Sequence of chain 1.D:
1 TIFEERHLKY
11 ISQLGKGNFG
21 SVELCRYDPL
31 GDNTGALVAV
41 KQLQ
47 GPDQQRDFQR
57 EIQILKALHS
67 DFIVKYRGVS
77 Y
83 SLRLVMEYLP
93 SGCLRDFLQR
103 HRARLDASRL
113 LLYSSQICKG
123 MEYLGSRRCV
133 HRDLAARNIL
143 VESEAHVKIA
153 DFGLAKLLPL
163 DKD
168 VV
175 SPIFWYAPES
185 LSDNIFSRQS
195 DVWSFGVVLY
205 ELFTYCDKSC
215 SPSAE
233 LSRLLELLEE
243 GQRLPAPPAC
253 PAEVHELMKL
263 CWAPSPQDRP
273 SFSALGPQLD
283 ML

Binding-site contacts:
Ligand atom C6 contacts residue VAL70 of chain 1.D at 3.9 Å (hydrophobic).
Ligand atom C26 contacts residue GLY15 of chain 1.D at 3.8 Å.
Ligand atom N20 contacts residue LEU14 of chain 1.D at 3.4 Å (h-bond).
Ligand atom N14 contacts residue GLY94 of chain 1.D at 3.8 Å.
Ligand atom N17 contacts residue LEU142 of chain 1.D at 3.7 Å.
Ligand atom C15 contacts residue LEU14 of chain 1.D at 3.1 Å (hydrophobic).
Ligand atom C4 contacts residue ALA39 of chain 1.D at 3.3 Å (hydrophobic).
Ligand atom N18 contacts residue LEU14 of chain 1.D at 3.1 Å (h-bond).
Ligand atom N9 contacts residue TYR90 of chain 1.D at 3.5 Å.
Ligand atom C27 contacts residue VAL22 of chain 1.D at 3.7 Å (hydrophobic).
Ligand atom O24 contacts residue CYS95 of chain 1.D at 3.0 Å (h-bond).
Ligand atom N1 contacts residue LEU142 of chain 1.D at 3.6 Å.
Ligand atom C6 contacts residue ALA39 of chain 1.D at 3.7 Å (hydrophobic).
Ligand atom C3 contacts residue LEU142 of chain 1.D at 3.5 Å (hydrophobic).
Ligand atom N9 contacts residue LEU91 of chain 1.D at 3.1 Å (h-bond).
Ligand atom C8 contacts residue TYR90 of chain 1.D at 3.7 Å (hydrophobic).
Ligand atom C13 contacts residue LEU14 of chain 1.D at 3.7 Å (hydrophobic).
Ligand atom C23 contacts residue ASP98 of chain 1.D at 3.2 Å.
Ligand atom C30 contacts residue ARG139 of chain 1.D at 3.8 Å.
Ligand atom C7 contacts residue LEU142 of chain 1.D at 3.8 Å (hydrophobic).
Ligand atom C16 contacts residue LEU14 of chain 1.D at 3.3 Å (hydrophobic).
Ligand atom C6 contacts residue LEU142 of chain 1.D at 3.6 Å (hydrophobic).
Ligand atom O24 contacts residue ASP98 of chain 1.D at 3.0 Å (salt-bridge).
Ligand atom O21 contacts residue ARG97 of chain 1.D at 3.6 Å.
Ligand atom C19 contacts residue LEU14 of chain 1.D at 3.2 Å (hydrophobic).
Ligand atom C4 contacts residue LEU142 of chain 1.D at 3.6 Å (hydrophobic).
Ligand atom O21 contacts residue LEU14 of chain 1.D at 3.9 Å.
Ligand atom C22 contacts residue ASP98 of chain 1.D at 3.6 Å.
Ligand atom C27 contacts residue GLY17 of chain 1.D at 3.4 Å.
Ligand atom C8 contacts residue LEU14 of chain 1.D at 3.9 Å (hydrophobic).
Ligand atom C8 contacts residue LEU91 of chain 1.D at 3.2 Å (hydrophobic).
Ligand atom C2 contacts residue ALA39 of chain 1.D at 3.6 Å (hydrophobic).
Ligand atom C6 contacts residue MET88 of chain 1.D at 3.8 Å (hydrophobic).
Ligand atom C22 contacts residue LEU14 of chain 1.D at 3.7 Å (hydrophobic).
Ligand atom C27 contacts residue LYS16 of chain 1.D at 3.5 Å.
Ligand atom C2 contacts residue LEU142 of chain 1.D at 3.6 Å (hydrophobic).
Ligand atom C10 contacts residue MET88 of chain 1.D at 3.8 Å (hydrophobic).
Ligand atom C12 contacts residue LEU142 of chain 1.D at 3.8 Å (hydrophobic).
Ligand atom C4 contacts residue GLU89 of chain 1.D at 3.2 Å.
Ligand atom C5 contacts residue LEU142 of chain 1.D at 3.5 Å (hydrophobic).

This small molecule binds to this protein.
Small molecule (SMILES): N#Cc1ccc2ncc(-c3ncc4c(n3)n(C3CCOCC3)c(=O)n4CCO)n2c1